Sequence of chain 1.C:
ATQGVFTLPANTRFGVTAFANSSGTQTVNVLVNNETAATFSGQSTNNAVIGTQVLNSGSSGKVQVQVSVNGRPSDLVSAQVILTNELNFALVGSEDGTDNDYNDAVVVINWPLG

Binding-site contacts:
Ligand atom C4 contacts residue ASP96 of chain 1.C at 3.4 Å.
Ligand atom O2 contacts residue CA1 of chain 1.M at 2.5 Å.
Ligand atom O3 contacts residue ASP99 of chain 1.C at 2.5 Å (salt-bridge).
Ligand atom O3 contacts residue ASP101 of chain 1.C at 3.0 Å (salt-bridge).
Ligand atom O3 contacts residue CA1 of chain 1.L at 2.5 Å.
Ligand atom O5 contacts residue SER22 of chain 1.C at 3.5 Å (h-bond).
Ligand atom C6 contacts residue ASP96 of chain 1.C at 4.0 Å.
Ligand atom C3 contacts residue ASP99 of chain 1.C at 3.2 Å.
Ligand atom C5 contacts residue ASP96 of chain 1.C at 3.7 Å.
Ligand atom C4 contacts residue ASP104 of chain 1.C at 3.2 Å.
Ligand atom C1 contacts residue SER23 of chain 1.C at 3.9 Å.
Ligand atom O2 contacts residue ASP104 of chain 1.C at 3.8 Å.
Ligand atom C2 contacts residue ASP99 of chain 1.C at 3.9 Å.
Ligand atom O3 contacts residue CA1 of chain 1.M at 2.5 Å.
Ligand atom C3 contacts residue ASP104 of chain 1.C at 3.7 Å.
Ligand atom O2 contacts residue ASP101 of chain 1.C at 4.1 Å.
Ligand atom C2 contacts residue CA1 of chain 1.M at 3.4 Å.
Ligand atom O2 contacts residue ASN21 of chain 1.C at 3.0 Å (h-bond).
Ligand atom C5 contacts residue SER22 of chain 1.C at 3.5 Å.
Ligand atom C3 contacts residue CA1 of chain 1.M at 3.4 Å.
Ligand atom C5 contacts residue SER23 of chain 1.C at 4.0 Å.
Ligand atom O5 contacts residue SER23 of chain 1.C at 3.0 Å (h-bond).
Ligand atom O4 contacts residue ASP96 of chain 1.C at 2.6 Å (salt-bridge).
Ligand atom C1M contacts residue GLY114 of chain 1.D at 3.6 Å.
Ligand atom O2 contacts residue GLY114 of chain 1.D at 2.5 Å (h-bond).
Ligand atom C2 contacts residue GLY114 of chain 1.D at 3.3 Å.
Ligand atom O4 contacts residue GLU95 of chain 1.C at 3.5 Å (salt-bridge).
Ligand atom O4 contacts residue ASP104 of chain 1.C at 3.2 Å (salt-bridge).
Ligand atom O4 contacts residue CA1 of chain 1.L at 2.5 Å.
Ligand atom C4 contacts residue SER22 of chain 1.C at 3.6 Å.
Ligand atom O7A contacts residue SER23 of chain 1.C at 4.0 Å.
Ligand atom O3 contacts residue ASP104 of chain 1.C at 3.0 Å (salt-bridge).
Ligand atom C4 contacts residue CA1 of chain 1.L at 3.3 Å.
Ligand atom O4 contacts residue GLY97 of chain 1.C at 4.0 Å.
Ligand atom O4 contacts residue ASP99 of chain 1.C at 3.6 Å.
Ligand atom C1M contacts residue THR45 of chain 1.C at 4.0 Å.
Ligand atom C1M contacts residue SER23 of chain 1.C at 3.4 Å.
Ligand atom C3 contacts residue CA1 of chain 1.L at 3.4 Å.
Ligand atom C4 contacts residue CA1 of chain 1.M at 3.8 Å.
Ligand atom O2 contacts residue SER22 of chain 1.C at 3.4 Å.

Sequence of chain 1.D:
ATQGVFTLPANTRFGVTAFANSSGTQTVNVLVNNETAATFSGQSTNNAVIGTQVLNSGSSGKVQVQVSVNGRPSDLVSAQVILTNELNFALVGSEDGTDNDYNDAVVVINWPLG

This small molecule binds to this protein.
Small molecule (SMILES): C[C@@H]1O[C@@H](CC(=O)O)[C@@H](O)[C@H](O)[C@@H]1O